This small molecule binds to this protein.
Small molecule (SMILES): O=C(c1ccc(OCCN2CCCCC2)cc1)c1c(-c2ccc(O)cc2)sc2cc(O)ccc12

Sequence of chain 1.B:
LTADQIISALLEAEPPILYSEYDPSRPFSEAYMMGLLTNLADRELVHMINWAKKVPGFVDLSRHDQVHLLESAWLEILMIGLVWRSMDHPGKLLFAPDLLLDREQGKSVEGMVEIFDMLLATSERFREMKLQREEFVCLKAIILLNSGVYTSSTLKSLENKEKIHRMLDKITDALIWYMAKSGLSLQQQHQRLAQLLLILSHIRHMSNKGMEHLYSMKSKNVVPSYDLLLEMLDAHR

Binding-site contacts:
Ligand atom C27 contacts residue VAL232 of chain 1.B at 3.6 Å (hydrophobic).
Ligand atom C4 contacts residue LEU86 of chain 1.B at 3.6 Å (hydrophobic).
Ligand atom C11 contacts residue HIS223 of chain 1.B at 3.6 Å.
Ligand atom C1 contacts residue LEU45 of chain 1.B at 3.8 Å (hydrophobic).
Ligand atom C31 contacts residue TRP82 of chain 1.B at 3.8 Å (hydrophobic).
Ligand atom C25 contacts residue VAL232 of chain 1.B at 3.5 Å (hydrophobic).
Ligand atom N26 contacts residue ASP50 of chain 1.B at 2.6 Å (salt-bridge).
Ligand atom C24 contacts residue ASP50 of chain 1.B at 3.8 Å.
Ligand atom O11 contacts residue HIS223 of chain 1.B at 2.8 Å (h-bond).
Ligand atom O16 contacts residue LEU45 of chain 1.B at 3.3 Å.
Ligand atom O3 contacts residue ARG93 of chain 1.B at 3.2 Å (salt-bridge).
Ligand atom C12 contacts residue ILE123 of chain 1.B at 3.6 Å (hydrophobic).
Ligand atom O23 contacts residue TRP82 of chain 1.B at 3.9 Å.
Ligand atom C5 contacts residue PHE103 of chain 1.B at 3.7 Å (hydrophobic).
Ligand atom O11 contacts residue ILE123 of chain 1.B at 3.0 Å.
Ligand atom C21 contacts residue TRP82 of chain 1.B at 3.8 Å (hydrophobic).
Ligand atom C21 contacts residue LEU224 of chain 1.B at 3.9 Å (hydrophobic).
Ligand atom O11 contacts residue MET120 of chain 1.B at 3.8 Å.
Ligand atom O3 contacts residue LEU86 of chain 1.B at 3.8 Å.
Ligand atom C14 contacts residue PHE103 of chain 1.B at 3.8 Å (hydrophobic).
Ligand atom C25 contacts residue ASP50 of chain 1.B at 3.6 Å.
Ligand atom C21 contacts residue ALA49 of chain 1.B at 3.7 Å (hydrophobic).
Ligand atom C11 contacts residue ILE123 of chain 1.B at 3.8 Å (hydrophobic).
Ligand atom C24 contacts residue THR46 of chain 1.B at 3.7 Å.
Ligand atom O3 contacts residue GLU52 of chain 1.B at 2.4 Å (salt-bridge).
Ligand atom C3 contacts residue GLU52 of chain 1.B at 3.2 Å.
Ligand atom C2 contacts residue GLU52 of chain 1.B at 3.2 Å.
Ligand atom N26 contacts residue VAL232 of chain 1.B at 3.8 Å.
Ligand atom C31 contacts residue VAL232 of chain 1.B at 3.6 Å (hydrophobic).
Ligand atom C19 contacts residue THR46 of chain 1.B at 3.6 Å.
Ligand atom C10 contacts residue HIS223 of chain 1.B at 3.7 Å.
Ligand atom C27 contacts residue ASP50 of chain 1.B at 3.6 Å.
Ligand atom C29 contacts residue PRO234 of chain 1.B at 3.5 Å (hydrophobic).
Ligand atom S6 contacts residue LEU90 of chain 1.B at 3.8 Å.
Ligand atom C31 contacts residue ASP50 of chain 1.B at 3.1 Å.
Ligand atom C30 contacts residue ASP50 of chain 1.B at 3.2 Å.
Ligand atom C28 contacts residue ASP50 of chain 1.B at 3.5 Å.
Ligand atom C27 contacts residue ASN231 of chain 1.B at 3.7 Å.
Ligand atom C12 contacts residue PHE124 of chain 1.B at 3.9 Å (hydrophobic).
Ligand atom C1 contacts residue ALA49 of chain 1.B at 3.8 Å (hydrophobic).